Binding-site contacts:
Ligand atom C1 contacts residue GLN577 of chain 1.A at 3.8 Å.
Ligand atom C1 contacts residue ASN328 of chain 1.A at 1.4 Å.
Ligand atom C2 contacts residue ASN328 of chain 1.A at 2.4 Å.
Ligand atom C8 contacts residue PRO576 of chain 1.A at 4.5 Å (hydrophobic).
Ligand atom C2 contacts residue GLN577 of chain 1.A at 3.6 Å.
Ligand atom C3 contacts residue GLN577 of chain 1.A at 3.9 Å.
Ligand atom C8 contacts residue ASN328 of chain 1.A at 4.3 Å.
Ligand atom C3 contacts residue ASN328 of chain 1.A at 3.8 Å.
Ligand atom O5 contacts residue ASN328 of chain 1.A at 2.4 Å (h-bond).
Ligand atom C7 contacts residue GLN577 of chain 1.A at 3.6 Å.
Ligand atom C4 contacts residue ASN328 of chain 1.A at 4.2 Å.
Ligand atom C8 contacts residue LEU579 of chain 1.A at 3.9 Å (hydrophobic).
Ligand atom C8 contacts residue GLN577 of chain 1.A at 3.6 Å.
Ligand atom N2 contacts residue GLN577 of chain 1.A at 2.8 Å (h-bond).
Ligand atom N2 contacts residue ASN328 of chain 1.A at 2.9 Å (h-bond).
Ligand atom O7 contacts residue ASN328 of chain 1.A at 2.9 Å (h-bond).
Ligand atom C7 contacts residue ASN328 of chain 1.A at 3.1 Å.
Ligand atom C5 contacts residue ASN328 of chain 1.A at 3.7 Å.

The protein below binds the small molecule below.
Small molecule (SMILES): CC(=O)N[C@@H]1[C@@H](O)[C@H](O)[C@@H](CO)O[C@H]1O

Sequence of chain 1.A:
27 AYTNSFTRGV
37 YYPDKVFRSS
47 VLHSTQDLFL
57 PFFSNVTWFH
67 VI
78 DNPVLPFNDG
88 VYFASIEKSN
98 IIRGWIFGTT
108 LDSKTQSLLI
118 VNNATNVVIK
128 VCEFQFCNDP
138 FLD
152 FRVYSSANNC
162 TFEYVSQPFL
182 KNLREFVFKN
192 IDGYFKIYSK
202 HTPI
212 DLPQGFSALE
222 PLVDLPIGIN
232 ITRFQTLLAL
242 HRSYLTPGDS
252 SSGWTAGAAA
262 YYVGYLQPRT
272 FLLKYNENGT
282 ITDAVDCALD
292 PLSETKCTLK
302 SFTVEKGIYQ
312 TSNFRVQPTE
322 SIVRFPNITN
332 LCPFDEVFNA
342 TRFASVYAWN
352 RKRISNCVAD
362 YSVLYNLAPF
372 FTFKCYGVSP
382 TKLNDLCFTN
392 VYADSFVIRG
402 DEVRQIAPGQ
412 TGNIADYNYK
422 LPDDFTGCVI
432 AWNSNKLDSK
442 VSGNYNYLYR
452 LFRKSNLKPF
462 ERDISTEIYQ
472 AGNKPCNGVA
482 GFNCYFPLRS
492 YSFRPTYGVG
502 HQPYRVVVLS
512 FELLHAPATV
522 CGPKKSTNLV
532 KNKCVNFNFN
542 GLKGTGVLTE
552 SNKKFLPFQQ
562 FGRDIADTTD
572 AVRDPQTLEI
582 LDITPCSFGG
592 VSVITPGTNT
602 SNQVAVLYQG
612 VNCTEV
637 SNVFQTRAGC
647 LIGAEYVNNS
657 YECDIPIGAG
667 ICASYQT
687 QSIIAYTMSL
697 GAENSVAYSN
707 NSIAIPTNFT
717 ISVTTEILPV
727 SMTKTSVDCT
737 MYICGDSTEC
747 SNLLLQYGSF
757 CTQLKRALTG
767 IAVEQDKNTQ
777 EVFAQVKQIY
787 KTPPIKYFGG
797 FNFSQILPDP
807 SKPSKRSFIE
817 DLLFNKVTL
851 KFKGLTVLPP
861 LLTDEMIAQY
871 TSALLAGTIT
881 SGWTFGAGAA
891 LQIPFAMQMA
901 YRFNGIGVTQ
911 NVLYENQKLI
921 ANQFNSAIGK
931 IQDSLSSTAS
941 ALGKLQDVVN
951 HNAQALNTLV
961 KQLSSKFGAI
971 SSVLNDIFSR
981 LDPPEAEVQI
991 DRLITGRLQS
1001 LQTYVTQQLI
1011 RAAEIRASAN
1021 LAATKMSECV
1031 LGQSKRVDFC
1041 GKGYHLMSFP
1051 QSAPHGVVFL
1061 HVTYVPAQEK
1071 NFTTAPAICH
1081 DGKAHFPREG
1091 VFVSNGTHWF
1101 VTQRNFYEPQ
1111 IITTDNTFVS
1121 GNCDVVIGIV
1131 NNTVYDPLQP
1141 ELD